Binding-site contacts:
Ligand atom O7 contacts residue ASN264 of chain 1.E at 2.8 Å (h-bond).
Ligand atom O7 contacts residue ASN442 of chain 1.E at 3.6 Å.
Ligand atom C7 contacts residue ASN442 of chain 1.E at 3.3 Å.
Ligand atom O5 contacts residue ASN442 of chain 1.E at 2.4 Å (h-bond).
Ligand atom O7 contacts residue NAG1 of chain 1.DA at 3.2 Å.
Ligand atom C1 contacts residue THR293 of chain 1.E at 4.4 Å.
Ligand atom C8 contacts residue ASN264 of chain 1.E at 3.6 Å.
Ligand atom C7 contacts residue NAG1 of chain 1.DA at 4.3 Å.
Ligand atom C7 contacts residue ASN264 of chain 1.E at 3.5 Å.
Ligand atom C2 contacts residue ASN442 of chain 1.E at 2.5 Å.
Ligand atom C1 contacts residue ASN442 of chain 1.E at 1.4 Å.
Ligand atom O5 contacts residue THR293 of chain 1.E at 3.9 Å.
Ligand atom O6 contacts residue THR293 of chain 1.E at 3.8 Å.
Ligand atom C8 contacts residue ASN442 of chain 1.E at 3.3 Å.
Ligand atom C5 contacts residue ASN442 of chain 1.E at 3.7 Å.
Ligand atom O7 contacts residue ARG254 of chain 1.E at 3.9 Å.
Ligand atom N2 contacts residue ASN442 of chain 1.E at 2.9 Å (h-bond).
Ligand atom C3 contacts residue ASN442 of chain 1.E at 3.8 Å.
Ligand atom C4 contacts residue ASN442 of chain 1.E at 4.2 Å.

Sequence of chain 1.E:
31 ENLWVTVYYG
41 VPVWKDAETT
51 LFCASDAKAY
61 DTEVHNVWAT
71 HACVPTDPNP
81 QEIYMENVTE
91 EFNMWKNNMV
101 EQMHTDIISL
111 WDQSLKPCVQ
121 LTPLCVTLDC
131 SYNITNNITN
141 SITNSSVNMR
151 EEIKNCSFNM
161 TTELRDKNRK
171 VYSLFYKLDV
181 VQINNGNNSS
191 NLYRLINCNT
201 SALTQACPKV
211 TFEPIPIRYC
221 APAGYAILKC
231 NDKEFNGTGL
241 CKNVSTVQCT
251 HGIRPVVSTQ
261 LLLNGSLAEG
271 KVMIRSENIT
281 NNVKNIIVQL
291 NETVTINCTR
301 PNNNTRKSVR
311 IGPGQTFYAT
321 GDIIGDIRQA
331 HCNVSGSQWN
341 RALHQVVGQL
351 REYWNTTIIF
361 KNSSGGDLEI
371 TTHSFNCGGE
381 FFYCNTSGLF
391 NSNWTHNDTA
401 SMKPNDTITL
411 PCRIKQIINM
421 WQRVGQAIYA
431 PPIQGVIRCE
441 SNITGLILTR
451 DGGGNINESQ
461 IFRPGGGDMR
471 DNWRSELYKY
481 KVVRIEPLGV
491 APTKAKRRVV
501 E

This protein binds this small molecule.
Small molecule (SMILES): CC(=O)N[C@@H]1[C@@H](O)[C@H](O)[C@@H](CO)O[C@H]1O